Sequence of chain 1.I:
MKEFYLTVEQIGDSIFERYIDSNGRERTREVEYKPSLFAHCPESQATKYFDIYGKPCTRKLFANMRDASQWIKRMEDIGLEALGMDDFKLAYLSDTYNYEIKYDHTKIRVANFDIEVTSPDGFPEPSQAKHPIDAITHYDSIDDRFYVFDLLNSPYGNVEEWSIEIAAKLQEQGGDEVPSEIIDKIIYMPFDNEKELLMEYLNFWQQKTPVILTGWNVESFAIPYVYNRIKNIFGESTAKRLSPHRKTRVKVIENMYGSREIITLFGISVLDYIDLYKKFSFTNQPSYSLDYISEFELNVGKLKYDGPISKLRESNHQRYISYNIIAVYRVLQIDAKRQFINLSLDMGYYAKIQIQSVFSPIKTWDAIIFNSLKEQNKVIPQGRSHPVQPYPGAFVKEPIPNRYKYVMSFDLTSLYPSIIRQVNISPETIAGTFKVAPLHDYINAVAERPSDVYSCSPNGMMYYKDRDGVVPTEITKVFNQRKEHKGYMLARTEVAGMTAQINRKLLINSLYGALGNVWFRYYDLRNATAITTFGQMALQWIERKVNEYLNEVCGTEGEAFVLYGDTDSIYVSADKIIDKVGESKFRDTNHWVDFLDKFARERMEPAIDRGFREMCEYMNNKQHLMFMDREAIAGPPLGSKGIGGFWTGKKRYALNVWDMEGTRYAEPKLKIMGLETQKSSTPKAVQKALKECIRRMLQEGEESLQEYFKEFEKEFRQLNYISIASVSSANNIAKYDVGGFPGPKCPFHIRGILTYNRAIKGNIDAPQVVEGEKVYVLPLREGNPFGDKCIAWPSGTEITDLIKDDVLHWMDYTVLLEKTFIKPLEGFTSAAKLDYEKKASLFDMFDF

A small-molecule ligand and the protein it binds are described below.
Small molecule (SMILES): O=[N+]([O-])c1ccc2c(ccn2C2CC(O)C(COP(=O)(O)OP(=O)(O)OP(=O)(O)O)O2)c1

Binding-site contacts:
Ligand atom NRO contacts residue THR433 of chain 1.I at 4.0 Å.
Ligand atom CH2 contacts residue GLY460 of chain 1.I at 3.9 Å.
Ligand atom C1' contacts residue THR433 of chain 1.I at 4.0 Å.
Ligand atom NE1 contacts residue THR433 of chain 1.I at 3.5 Å.
Ligand atom OR1 contacts residue ARG581 of chain 1.I at 3.5 Å.
Ligand atom CZ2 contacts residue PHE434 of chain 1.I at 3.4 Å (hydrophobic).
Ligand atom C4' contacts residue LYS435 of chain 1.I at 3.8 Å.
Ligand atom CD2 contacts residue THR433 of chain 1.I at 3.5 Å.
Ligand atom CZ2 contacts residue THR433 of chain 1.I at 3.3 Å.
Ligand atom NRO contacts residue MET461 of chain 1.I at 4.1 Å.
Ligand atom C4' contacts residue THR433 of chain 1.I at 4.2 Å.
Ligand atom CD1 contacts residue THR433 of chain 1.I at 3.8 Å.
Ligand atom O4' contacts residue PHE434 of chain 1.I at 3.5 Å.
Ligand atom C1' contacts residue LYS435 of chain 1.I at 3.9 Å.
Ligand atom CZ2 contacts residue VAL436 of chain 1.I at 4.3 Å (hydrophobic).
Ligand atom NRO contacts residue ASN459 of chain 1.I at 4.1 Å.
Ligand atom CH2 contacts residue THR433 of chain 1.I at 3.2 Å.
Ligand atom CE2 contacts residue THR433 of chain 1.I at 3.4 Å.
Ligand atom OR2 contacts residue MET461 of chain 1.I at 3.7 Å.
Ligand atom CH2 contacts residue PHE434 of chain 1.I at 4.2 Å (hydrophobic).
Ligand atom C2' contacts residue LYS435 of chain 1.I at 4.2 Å.
Ligand atom O1A contacts residue THR433 of chain 1.I at 3.3 Å.
Ligand atom OR2 contacts residue ASN459 of chain 1.I at 3.1 Å (h-bond).
Ligand atom NRO contacts residue ARG581 of chain 1.I at 4.4 Å.
Ligand atom CE3 contacts residue THR433 of chain 1.I at 3.5 Å.
Ligand atom O3' contacts residue LYS435 of chain 1.I at 3.4 Å.
Ligand atom C4' contacts residue PHE434 of chain 1.I at 4.2 Å (hydrophobic).
Ligand atom CH2 contacts residue VAL436 of chain 1.I at 4.4 Å (hydrophobic).
Ligand atom CZ2 contacts residue GLY460 of chain 1.I at 4.2 Å.
Ligand atom C5' contacts residue THR433 of chain 1.I at 4.1 Å.
Ligand atom C1' contacts residue PHE434 of chain 1.I at 3.9 Å (hydrophobic).
Ligand atom OR1 contacts residue MET461 of chain 1.I at 4.2 Å.
Ligand atom CE2 contacts residue PHE434 of chain 1.I at 4.3 Å (hydrophobic).
Ligand atom CH2 contacts residue ASN459 of chain 1.I at 3.8 Å.
Ligand atom O4' contacts residue LYS435 of chain 1.I at 3.5 Å (salt-bridge).
Ligand atom PA contacts residue THR433 of chain 1.I at 3.8 Å.
Ligand atom CG contacts residue THR433 of chain 1.I at 4.0 Å.
Ligand atom O5' contacts residue THR433 of chain 1.I at 3.0 Å.
Ligand atom O4' contacts residue THR433 of chain 1.I at 3.2 Å.
Ligand atom CZ3 contacts residue THR433 of chain 1.I at 3.3 Å.